This protein binds this small molecule.
Small molecule (SMILES): NS(=O)(=O)c1c(F)c(F)c(S(=O)(=O)CCO)c(N[C@H]2CCc3ccccc32)c1F

Binding-site contacts:
Ligand atom O2 contacts residue LEU197 of chain 1.A at 3.1 Å.
Ligand atom C6 contacts residue THR199 of chain 1.A at 3.5 Å.
Ligand atom C28 contacts residue ALA129 of chain 1.A at 3.8 Å (hydrophobic).
Ligand atom F11 contacts residue THR199 of chain 1.A at 3.2 Å.
Ligand atom F11 contacts residue ZN1 of chain 1.E at 2.9 Å.
Ligand atom N4 contacts residue HIS91 of chain 1.A at 3.5 Å (h-bond).
Ligand atom C6 contacts residue HIS91 of chain 1.A at 3.4 Å.
Ligand atom C7 contacts residue THR199 of chain 1.A at 3.6 Å.
Ligand atom O19 contacts residue PRO200 of chain 1.A at 3.0 Å (h-bond).
Ligand atom C28 contacts residue SER130 of chain 1.A at 3.7 Å.
Ligand atom O15 contacts residue GLN89 of chain 1.A at 3.8 Å.
Ligand atom F13 contacts residue LEU197 of chain 1.A at 3.1 Å.
Ligand atom C5 contacts residue THR199 of chain 1.A at 3.8 Å.
Ligand atom N4 contacts residue HIS117 of chain 1.A at 3.2 Å (h-bond).
Ligand atom F12 contacts residue THR199 of chain 1.A at 3.6 Å.
Ligand atom C5 contacts residue HIS91 of chain 1.A at 3.5 Å.
Ligand atom O15 contacts residue ASN64 of chain 1.A at 2.9 Å (h-bond).
Ligand atom C17 contacts residue ASN64 of chain 1.A at 3.8 Å.
Ligand atom N4 contacts residue HIS93 of chain 1.A at 3.4 Å (h-bond).
Ligand atom C5 contacts residue ZN1 of chain 1.E at 3.7 Å.
Ligand atom N4 contacts residue THR198 of chain 1.A at 2.6 Å (h-bond).
Ligand atom S14 contacts residue ASN64 of chain 1.A at 3.9 Å.
Ligand atom O3 contacts residue VAL119 of chain 1.A at 3.6 Å.
Ligand atom F12 contacts residue SER67 of chain 1.A at 3.7 Å.
Ligand atom O19 contacts residue THR199 of chain 1.A at 2.9 Å (h-bond).
Ligand atom C6 contacts residue ZN1 of chain 1.E at 3.6 Å.
Ligand atom O3 contacts residue ZN1 of chain 1.E at 3.2 Å.
Ligand atom F11 contacts residue HIS91 of chain 1.A at 3.2 Å.
Ligand atom O2 contacts residue THR198 of chain 1.A at 2.9 Å (h-bond).
Ligand atom O3 contacts residue HIS91 of chain 1.A at 3.4 Å.
Ligand atom S1 contacts residue HIS91 of chain 1.A at 3.7 Å.
Ligand atom S1 contacts residue ZN1 of chain 1.E at 3.0 Å.
Ligand atom N4 contacts residue GLU104 of chain 1.A at 3.6 Å.
Ligand atom C8 contacts residue THR199 of chain 1.A at 3.8 Å.
Ligand atom O16 contacts residue GLN89 of chain 1.A at 3.8 Å.
Ligand atom C27 contacts residue ALA129 of chain 1.A at 3.8 Å (hydrophobic).
Ligand atom O15 contacts residue SER67 of chain 1.A at 3.8 Å.
Ligand atom C24 contacts residue LEU197 of chain 1.A at 3.8 Å (hydrophobic).
Ligand atom N4 contacts residue ZN1 of chain 1.E at 2.0 Å.
Ligand atom F11 contacts residue HIS93 of chain 1.A at 3.1 Å.

Sequence of chain 1.A:
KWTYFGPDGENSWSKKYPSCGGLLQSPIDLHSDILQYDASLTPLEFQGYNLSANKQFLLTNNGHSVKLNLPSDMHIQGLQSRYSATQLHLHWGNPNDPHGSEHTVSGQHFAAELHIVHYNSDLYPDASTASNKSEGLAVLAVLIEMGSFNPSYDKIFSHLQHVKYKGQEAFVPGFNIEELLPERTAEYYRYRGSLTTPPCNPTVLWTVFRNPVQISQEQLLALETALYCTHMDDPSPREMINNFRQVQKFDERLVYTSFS